Sequence of chain 1.A:
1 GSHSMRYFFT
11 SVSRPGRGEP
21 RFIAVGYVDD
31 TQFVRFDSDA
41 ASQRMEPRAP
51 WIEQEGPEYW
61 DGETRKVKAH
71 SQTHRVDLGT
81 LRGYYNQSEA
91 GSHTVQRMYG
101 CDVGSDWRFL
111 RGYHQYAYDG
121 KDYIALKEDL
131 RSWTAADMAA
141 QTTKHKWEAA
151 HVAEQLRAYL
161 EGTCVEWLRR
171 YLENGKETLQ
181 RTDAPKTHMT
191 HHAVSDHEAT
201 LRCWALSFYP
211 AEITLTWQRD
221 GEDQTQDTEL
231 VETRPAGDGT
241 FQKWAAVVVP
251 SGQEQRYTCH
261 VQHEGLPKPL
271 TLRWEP

Binding-site contacts:
Ligand atom O contacts residue TYR159 of chain 1.A at 2.7 Å (h-bond).
Ligand atom CG contacts residue TYR159 of chain 1.A at 3.4 Å (hydrophobic).
Ligand atom NE2 contacts residue ARG97 of chain 1.A at 3.5 Å (salt-bridge).
Ligand atom CG contacts residue GLU63 of chain 1.A at 3.4 Å.
Ligand atom CD1 contacts residue TRP167 of chain 1.A at 3.3 Å (hydrophobic).
Ligand atom OE1 contacts residue TYR99 of chain 1.A at 3.0 Å.
Ligand atom OE1 contacts residue TYR159 of chain 1.A at 3.4 Å.
Ligand atom N contacts residue LYS66 of chain 1.A at 3.5 Å (salt-bridge).
Ligand atom CD1 contacts residue GLU63 of chain 1.A at 3.2 Å.
Ligand atom O contacts residue HIS70 of chain 1.A at 3.4 Å.
Ligand atom CB contacts residue ASP77 of chain 1.A at 3.5 Å.
Ligand atom N contacts residue TYR171 of chain 1.A at 2.8 Å (h-bond).
Ligand atom O contacts residue TRP147 of chain 1.A at 2.9 Å (h-bond).
Ligand atom N contacts residue TYR7 of chain 1.A at 2.8 Å (h-bond).
Ligand atom CZ contacts residue GLN155 of chain 1.A at 3.2 Å.
Ligand atom NE contacts residue GLN155 of chain 1.A at 2.7 Å (h-bond).
Ligand atom N contacts residue TYR99 of chain 1.A at 3.0 Å (h-bond).
Ligand atom CD2 contacts residue THR163 of chain 1.A at 3.4 Å.
Ligand atom CZ contacts residue LYS66 of chain 1.A at 3.5 Å.
Ligand atom CE2 contacts residue THR163 of chain 1.A at 3.5 Å.
Ligand atom NE2 contacts residue TYR99 of chain 1.A at 3.4 Å.
Ligand atom C contacts residue TYR84 of chain 1.A at 3.5 Å (hydrophobic).
Ligand atom O contacts residue LYS66 of chain 1.A at 2.9 Å (salt-bridge).
Ligand atom CG2 contacts residue THR73 of chain 1.A at 3.0 Å.
Ligand atom O contacts residue THR73 of chain 1.A at 3.5 Å.
Ligand atom CA contacts residue GLU63 of chain 1.A at 3.5 Å.
Ligand atom O contacts residue THR143 of chain 1.A at 2.8 Å (h-bond).
Ligand atom CE1 contacts residue LYS66 of chain 1.A at 3.5 Å.
Ligand atom CD2 contacts residue TYR99 of chain 1.A at 3.5 Å (hydrophobic).
Ligand atom CB contacts residue LYS146 of chain 1.A at 3.4 Å.
Ligand atom C contacts residue LYS146 of chain 1.A at 3.5 Å.
Ligand atom O contacts residue LYS146 of chain 1.A at 2.6 Å (salt-bridge).
Ligand atom N contacts residue GLU63 of chain 1.A at 2.9 Å (salt-bridge).
Ligand atom O contacts residue TYR84 of chain 1.A at 2.6 Å (h-bond).
Ligand atom CB contacts residue TRP167 of chain 1.A at 3.4 Å (hydrophobic).
Ligand atom N contacts residue ASP77 of chain 1.A at 3.0 Å (salt-bridge).
Ligand atom CE1 contacts residue TRP167 of chain 1.A at 3.5 Å (hydrophobic).
Ligand atom CE2 contacts residue LYS66 of chain 1.A at 3.5 Å.
Ligand atom CD contacts residue TYR99 of chain 1.A at 3.3 Å (hydrophobic).
Ligand atom NH1 contacts residue GLN155 of chain 1.A at 2.9 Å (h-bond).

A protein and the small-molecule ligand that binds it are described below.
Small molecule (SMILES): CC(C)C[C@H](NC(=O)[C@H](CC(C)C)NC(=O)[C@H](Cc1ccccc1)NC(=O)[C@@H](NC(=O)[C@H](CCCN=C(N)N)NC(=O)[C@H](CC(C)C)NC(=O)[C@H](CCC(N)=O)NC(=O)[C@H](CC(C)C)NC(=O)[C@@H](N)Cc1ccc(O)cc1)[C@@H](C)O)C(=O)O